This small molecule binds to this protein.
Small molecule (SMILES): O=Cc1ccc(O)cc1

Sequence of chain 1.B:
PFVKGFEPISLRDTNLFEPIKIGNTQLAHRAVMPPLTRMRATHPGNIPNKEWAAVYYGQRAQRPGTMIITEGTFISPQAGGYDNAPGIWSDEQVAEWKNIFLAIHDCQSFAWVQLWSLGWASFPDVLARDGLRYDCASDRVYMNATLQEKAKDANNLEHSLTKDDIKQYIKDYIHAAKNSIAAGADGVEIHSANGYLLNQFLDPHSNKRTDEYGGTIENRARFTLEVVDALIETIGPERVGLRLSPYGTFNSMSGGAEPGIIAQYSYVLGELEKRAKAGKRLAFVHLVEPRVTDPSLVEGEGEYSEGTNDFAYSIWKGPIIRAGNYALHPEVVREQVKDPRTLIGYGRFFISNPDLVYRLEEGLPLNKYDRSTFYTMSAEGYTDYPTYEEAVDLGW

Binding-site contacts:
Ligand atom C3 contacts residue PRO296 of chain 1.B at 4.3 Å (hydrophobic).
Ligand atom C4 contacts residue FMN1 of chain 1.H at 3.3 Å.
Ligand atom O4 contacts residue FMN1 of chain 1.H at 2.9 Å.
Ligand atom C6 contacts residue FMN1 of chain 1.H at 3.3 Å.
Ligand atom C1 contacts residue TYR197 of chain 1.B at 3.9 Å (hydrophobic).
Ligand atom C2 contacts residue PRO296 of chain 1.B at 3.9 Å (hydrophobic).
Ligand atom O4 contacts residue TYR197 of chain 1.B at 3.3 Å.
Ligand atom C4 contacts residue TYR197 of chain 1.B at 3.4 Å (hydrophobic).
Ligand atom C1' contacts residue FMN1 of chain 1.H at 3.5 Å.
Ligand atom C6 contacts residue TYR197 of chain 1.B at 3.6 Å (hydrophobic).
Ligand atom C2 contacts residue PHE251 of chain 1.B at 4.1 Å (hydrophobic).
Ligand atom C3 contacts residue FMN1 of chain 1.H at 3.2 Å.
Ligand atom C1' contacts residue TYR376 of chain 1.B at 3.4 Å (hydrophobic).
Ligand atom C1' contacts residue THR38 of chain 1.B at 4.4 Å.
Ligand atom O1' contacts residue TYR376 of chain 1.B at 3.2 Å (h-bond).
Ligand atom C1 contacts residue FMN1 of chain 1.H at 3.3 Å.
Ligand atom C2 contacts residue FMN1 of chain 1.H at 3.5 Å.
Ligand atom O1' contacts residue FMN1 of chain 1.H at 3.5 Å.
Ligand atom C5 contacts residue THR38 of chain 1.B at 4.1 Å.
Ligand atom O1' contacts residue THR38 of chain 1.B at 3.5 Å.
Ligand atom C3 contacts residue TYR197 of chain 1.B at 4.1 Å (hydrophobic).
Ligand atom C3 contacts residue ASN195 of chain 1.B at 3.4 Å.
Ligand atom C3 contacts residue PHE251 of chain 1.B at 4.2 Å (hydrophobic).
Ligand atom C5 contacts residue TRP117 of chain 1.B at 3.7 Å (hydrophobic).
Ligand atom C2 contacts residue TYR197 of chain 1.B at 4.3 Å (hydrophobic).
Ligand atom O4 contacts residue HIS192 of chain 1.B at 2.5 Å (h-bond).
Ligand atom C4 contacts residue ASN195 of chain 1.B at 3.5 Å.
Ligand atom O4 contacts residue ASN195 of chain 1.B at 2.7 Å (h-bond).
Ligand atom C4 contacts residue HIS192 of chain 1.B at 3.8 Å.
Ligand atom C5 contacts residue TYR197 of chain 1.B at 3.5 Å (hydrophobic).
Ligand atom C6 contacts residue THR38 of chain 1.B at 3.6 Å.
Ligand atom C6 contacts residue TRP117 of chain 1.B at 4.0 Å (hydrophobic).
Ligand atom C5 contacts residue HIS192 of chain 1.B at 4.2 Å.
Ligand atom C5 contacts residue FMN1 of chain 1.H at 3.1 Å.